Sequence of chain 1.A:
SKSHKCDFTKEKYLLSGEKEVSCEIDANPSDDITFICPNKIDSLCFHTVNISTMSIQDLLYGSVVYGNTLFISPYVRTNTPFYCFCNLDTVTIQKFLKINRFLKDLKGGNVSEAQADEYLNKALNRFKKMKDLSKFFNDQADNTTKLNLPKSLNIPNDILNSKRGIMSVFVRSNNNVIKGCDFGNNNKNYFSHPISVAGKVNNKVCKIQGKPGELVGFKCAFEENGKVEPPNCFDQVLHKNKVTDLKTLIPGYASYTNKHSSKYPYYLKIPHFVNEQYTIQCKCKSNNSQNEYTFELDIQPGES

The protein below binds the small molecule below.
Small molecule (SMILES): CC(=O)N[C@@H]1[C@@H](O)[C@H](O)[C@@H](CO)O[C@H]1O

Binding-site contacts:
Ligand atom C3 contacts residue ASN165 of chain 1.A at 3.8 Å.
Ligand atom C8 contacts residue ASN165 of chain 1.A at 3.5 Å.
Ligand atom C4 contacts residue ASN165 of chain 1.A at 4.2 Å.
Ligand atom C5 contacts residue ASN165 of chain 1.A at 3.7 Å.
Ligand atom N2 contacts residue ASN165 of chain 1.A at 3.0 Å (h-bond).
Ligand atom C7 contacts residue ASN165 of chain 1.A at 3.4 Å.
Ligand atom O7 contacts residue ASN165 of chain 1.A at 3.4 Å (h-bond).
Ligand atom C1 contacts residue ASN165 of chain 1.A at 1.4 Å.
Ligand atom O5 contacts residue ASN165 of chain 1.A at 2.4 Å (h-bond).
Ligand atom C2 contacts residue ASN165 of chain 1.A at 2.5 Å.